Binding-site contacts:
Ligand atom C4 contacts residue TYR321 of chain 1.C at 3.6 Å (hydrophobic).
Ligand atom C11 contacts residue ARG71 of chain 1.C at 4.0 Å.
Ligand atom C6 contacts residue TYR321 of chain 1.C at 4.0 Å (hydrophobic).
Ligand atom C1 contacts residue TYR321 of chain 1.C at 3.1 Å (hydrophobic).
Ligand atom C11 contacts residue TRP98 of chain 1.C at 3.9 Å (hydrophobic).
Ligand atom C3 contacts residue ARG37 of chain 1.C at 3.8 Å.
Ligand atom C3 contacts residue GLU38 of chain 1.C at 3.8 Å.
Ligand atom O1A contacts residue TYR321 of chain 1.C at 3.5 Å (h-bond).
Ligand atom C9 contacts residue GLU196 of chain 1.C at 3.5 Å.
Ligand atom C82 contacts residue ARG144 of chain 1.C at 3.5 Å.
Ligand atom C4 contacts residue GLU197 of chain 1.C at 4.0 Å.
Ligand atom O1B contacts residue ARG287 of chain 1.C at 2.8 Å (salt-bridge).
Ligand atom C91 contacts residue ASN214 of chain 1.C at 3.5 Å.
Ligand atom C10 contacts residue ARG71 of chain 1.C at 3.9 Å.
Ligand atom C7 contacts residue TYR321 of chain 1.C at 3.5 Å (hydrophobic).
Ligand atom C82 contacts residue ILE142 of chain 1.C at 3.7 Å (hydrophobic).
Ligand atom C2 contacts residue TYR321 of chain 1.C at 3.0 Å (hydrophobic).
Ligand atom O1A contacts residue ARG287 of chain 1.C at 2.8 Å (salt-bridge).
Ligand atom C9 contacts residue ARG212 of chain 1.C at 3.9 Å.
Ligand atom C1 contacts residue ARG287 of chain 1.C at 3.5 Å.
Ligand atom C91 contacts residue ARG212 of chain 1.C at 3.8 Å.
Ligand atom C11 contacts residue ILE142 of chain 1.C at 4.0 Å (hydrophobic).
Ligand atom C8 contacts residue GLU196 of chain 1.C at 3.7 Å.
Ligand atom C3 contacts residue TYR321 of chain 1.C at 3.2 Å (hydrophobic).
Ligand atom O10 contacts residue ASP70 of chain 1.C at 3.3 Å.
Ligand atom C1 contacts residue ARG212 of chain 1.C at 3.8 Å.
Ligand atom C81 contacts residue ARG144 of chain 1.C at 3.7 Å.
Ligand atom O1B contacts residue ARG37 of chain 1.C at 2.9 Å (salt-bridge).
Ligand atom O10 contacts residue ARG71 of chain 1.C at 2.9 Å (salt-bridge).
Ligand atom C4 contacts residue GLU38 of chain 1.C at 3.8 Å.
Ligand atom C4 contacts residue ASP70 of chain 1.C at 3.7 Å.
Ligand atom C5 contacts residue ASP70 of chain 1.C at 3.9 Å.
Ligand atom O1A contacts residue ARG212 of chain 1.C at 3.0 Å (salt-bridge).
Ligand atom N4 contacts residue ASP70 of chain 1.C at 3.2 Å (salt-bridge).
Ligand atom C91 contacts residue SER166 of chain 1.C at 4.0 Å.
Ligand atom O1B contacts residue TYR321 of chain 1.C at 3.5 Å (h-bond).
Ligand atom C7 contacts residue ARG212 of chain 1.C at 3.9 Å.
Ligand atom C3 contacts residue ASP70 of chain 1.C at 3.4 Å.
Ligand atom C6 contacts residue GLU197 of chain 1.C at 3.8 Å.
Ligand atom N4 contacts residue GLU38 of chain 1.C at 3.0 Å (salt-bridge).

Sequence of chain 1.C:
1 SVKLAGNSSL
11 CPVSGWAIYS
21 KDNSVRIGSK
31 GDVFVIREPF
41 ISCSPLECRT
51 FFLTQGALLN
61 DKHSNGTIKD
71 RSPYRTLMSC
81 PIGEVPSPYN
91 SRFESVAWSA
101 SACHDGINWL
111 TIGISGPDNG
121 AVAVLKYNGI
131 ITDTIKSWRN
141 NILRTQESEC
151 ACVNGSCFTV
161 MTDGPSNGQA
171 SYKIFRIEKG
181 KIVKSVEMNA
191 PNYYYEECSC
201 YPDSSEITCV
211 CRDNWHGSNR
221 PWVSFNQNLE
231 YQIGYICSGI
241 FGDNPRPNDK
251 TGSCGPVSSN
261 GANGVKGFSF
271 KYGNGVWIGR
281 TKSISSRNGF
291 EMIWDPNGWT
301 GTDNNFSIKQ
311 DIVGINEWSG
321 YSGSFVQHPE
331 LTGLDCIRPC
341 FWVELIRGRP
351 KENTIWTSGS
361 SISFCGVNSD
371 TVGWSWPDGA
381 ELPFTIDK

A small-molecule ligand and the protein it binds are described below.
Small molecule (SMILES): CCC(CC)O[C@@H]1C=C(C(=O)O)C[C@H](N)[C@H]1NC(C)=O